A protein and the small-molecule ligand that binds it are described below.
Small molecule (SMILES): Nc1c(O)cccc1C(=O)C[C@H](N)C(=O)O

Binding-site contacts:
Ligand atom O3 contacts residue TYR134 of chain 1.D at 2.6 Å (h-bond).
Ligand atom C contacts residue TYR288 of chain 1.D at 3.8 Å (hydrophobic).
Ligand atom O contacts residue TRP154 of chain 1.D at 3.5 Å.
Ligand atom N1 contacts residue TYR99 of chain 1.D at 2.9 Å (h-bond).
Ligand atom C1 contacts residue MET151 of chain 1.D at 3.8 Å (hydrophobic).
Ligand atom CG contacts residue TYR295 of chain 1.D at 3.6 Å (hydrophobic).
Ligand atom CD2 contacts residue MET151 of chain 1.D at 3.6 Å (hydrophobic).
Ligand atom O3 contacts residue TYR295 of chain 1.D at 2.6 Å (h-bond).
Ligand atom OXT contacts residue HIS245 of chain 1.D at 3.5 Å (h-bond).
Ligand atom CB contacts residue MET151 of chain 1.D at 4.0 Å (hydrophobic).
Ligand atom O3 contacts residue PHE147 of chain 1.D at 3.6 Å.
Ligand atom CZ contacts residue HIS245 of chain 1.D at 3.2 Å.
Ligand atom CD1 contacts residue TYR295 of chain 1.D at 3.5 Å (hydrophobic).
Ligand atom CE2 contacts residue HIS245 of chain 1.D at 3.6 Å.
Ligand atom N1 contacts residue MET151 of chain 1.D at 3.8 Å.
Ligand atom OXT contacts residue ALA277 of chain 1.D at 3.5 Å.
Ligand atom CE1 contacts residue HIS245 of chain 1.D at 3.8 Å.
Ligand atom CB contacts residue TRP154 of chain 1.D at 4.0 Å (hydrophobic).
Ligand atom CG contacts residue MET151 of chain 1.D at 3.5 Å (hydrophobic).
Ligand atom CD2 contacts residue PHE296 of chain 1.D at 3.9 Å (hydrophobic).
Ligand atom C contacts residue HIS335 of chain 1.D at 3.1 Å.
Ligand atom O2 contacts residue TRP154 of chain 1.D at 3.2 Å.
Ligand atom OXT contacts residue HIS335 of chain 1.D at 2.5 Å (h-bond).
Ligand atom CE2 contacts residue PHE296 of chain 1.D at 3.7 Å (hydrophobic).
Ligand atom O contacts residue TYR288 of chain 1.D at 2.6 Å (h-bond).
Ligand atom OXT contacts residue ASP292 of chain 1.D at 4.0 Å.
Ligand atom N contacts residue ASP292 of chain 1.D at 2.6 Å (salt-bridge).
Ligand atom CE2 contacts residue MET151 of chain 1.D at 4.0 Å (hydrophobic).
Ligand atom CE1 contacts residue PHE296 of chain 1.D at 3.9 Å (hydrophobic).
Ligand atom N1 contacts residue TYR295 of chain 1.D at 3.1 Å (h-bond).
Ligand atom N contacts residue TRP154 of chain 1.D at 3.6 Å.
Ligand atom CZ contacts residue PHE296 of chain 1.D at 3.8 Å (hydrophobic).
Ligand atom O contacts residue ASP292 of chain 1.D at 3.7 Å.
Ligand atom CD1 contacts residue TYR134 of chain 1.D at 3.4 Å (hydrophobic).
Ligand atom CA contacts residue ASP292 of chain 1.D at 3.1 Å.
Ligand atom CZ contacts residue VAL248 of chain 1.D at 3.8 Å (hydrophobic).
Ligand atom CE1 contacts residue SAH1 of chain 1.L at 3.8 Å.
Ligand atom C contacts residue ASP292 of chain 1.D at 3.4 Å.
Ligand atom CE1 contacts residue TYR134 of chain 1.D at 3.4 Å (hydrophobic).
Ligand atom O contacts residue HIS335 of chain 1.D at 3.0 Å (h-bond).

Sequence of chain 1.D:
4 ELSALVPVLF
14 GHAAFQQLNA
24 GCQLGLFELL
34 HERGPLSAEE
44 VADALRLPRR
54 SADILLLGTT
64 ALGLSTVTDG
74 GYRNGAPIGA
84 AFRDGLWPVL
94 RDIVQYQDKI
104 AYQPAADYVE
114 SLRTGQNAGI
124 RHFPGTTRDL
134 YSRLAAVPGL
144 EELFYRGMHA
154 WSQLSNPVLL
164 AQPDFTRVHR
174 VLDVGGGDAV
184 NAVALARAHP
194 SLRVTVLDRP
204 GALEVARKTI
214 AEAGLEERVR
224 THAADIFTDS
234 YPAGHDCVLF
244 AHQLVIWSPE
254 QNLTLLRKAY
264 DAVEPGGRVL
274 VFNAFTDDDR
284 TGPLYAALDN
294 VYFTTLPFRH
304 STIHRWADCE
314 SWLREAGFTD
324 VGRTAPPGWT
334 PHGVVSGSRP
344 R